Sequence of chain 2.B:
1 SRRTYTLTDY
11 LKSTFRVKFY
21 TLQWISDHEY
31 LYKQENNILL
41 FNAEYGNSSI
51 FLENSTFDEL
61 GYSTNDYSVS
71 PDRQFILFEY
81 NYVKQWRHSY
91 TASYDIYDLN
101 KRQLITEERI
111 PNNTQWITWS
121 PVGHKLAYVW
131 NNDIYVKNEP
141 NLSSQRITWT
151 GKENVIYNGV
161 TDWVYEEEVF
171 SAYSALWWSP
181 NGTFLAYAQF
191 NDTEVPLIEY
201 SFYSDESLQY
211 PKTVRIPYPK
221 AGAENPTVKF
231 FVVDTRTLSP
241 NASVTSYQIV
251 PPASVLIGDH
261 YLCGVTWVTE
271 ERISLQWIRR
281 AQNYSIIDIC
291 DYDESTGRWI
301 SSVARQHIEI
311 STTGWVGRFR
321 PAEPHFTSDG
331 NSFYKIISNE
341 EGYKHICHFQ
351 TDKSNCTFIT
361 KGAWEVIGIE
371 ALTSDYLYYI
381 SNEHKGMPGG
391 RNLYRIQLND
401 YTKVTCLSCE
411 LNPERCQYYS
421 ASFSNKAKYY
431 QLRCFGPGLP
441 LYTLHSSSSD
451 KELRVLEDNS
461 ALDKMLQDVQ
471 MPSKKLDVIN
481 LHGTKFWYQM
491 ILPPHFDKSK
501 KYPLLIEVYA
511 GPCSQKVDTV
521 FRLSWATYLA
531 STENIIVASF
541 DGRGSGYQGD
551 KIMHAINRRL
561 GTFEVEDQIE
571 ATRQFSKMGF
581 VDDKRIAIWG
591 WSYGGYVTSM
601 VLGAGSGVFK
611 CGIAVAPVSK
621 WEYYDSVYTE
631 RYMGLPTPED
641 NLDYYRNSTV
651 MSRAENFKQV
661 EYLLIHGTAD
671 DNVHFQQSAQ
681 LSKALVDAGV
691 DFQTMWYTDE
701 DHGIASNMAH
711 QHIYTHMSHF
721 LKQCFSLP

A small-molecule ligand and the protein it binds are described below.
Small molecule (SMILES): CC(=O)N[C@@H]1[C@@H](O)[C@H](O)[C@@H](CO)O[C@H]1O

Binding-site contacts:
Ligand atom O7 contacts residue ASN241 of chain 2.B at 3.6 Å.
Ligand atom C2 contacts residue ASN241 of chain 2.B at 2.4 Å.
Ligand atom C5 contacts residue ASN241 of chain 2.B at 3.7 Å.
Ligand atom C7 contacts residue ASN241 of chain 2.B at 3.1 Å.
Ligand atom C4 contacts residue ASN241 of chain 2.B at 4.2 Å.
Ligand atom C8 contacts residue ASN241 of chain 2.B at 3.6 Å.
Ligand atom C8 contacts residue PRO240 of chain 2.B at 3.8 Å (hydrophobic).
Ligand atom O5 contacts residue ASN241 of chain 2.B at 2.4 Å (h-bond).
Ligand atom C3 contacts residue ASN241 of chain 2.B at 3.8 Å.
Ligand atom C1 contacts residue ASN241 of chain 2.B at 1.4 Å.
Ligand atom C8 contacts residue SER239 of chain 2.B at 4.2 Å.
Ligand atom N2 contacts residue ASN241 of chain 2.B at 2.8 Å (h-bond).